Sequence of chain 1.D:
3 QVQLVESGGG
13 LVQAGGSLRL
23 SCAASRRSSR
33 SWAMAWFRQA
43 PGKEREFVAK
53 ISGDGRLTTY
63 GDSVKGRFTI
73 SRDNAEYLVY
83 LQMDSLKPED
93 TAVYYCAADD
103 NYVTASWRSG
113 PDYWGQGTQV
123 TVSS

Binding-site contacts:
Ligand atom C15 contacts residue SER30 of chain 1.D at 3.6 Å.
Ligand atom C12 contacts residue TRP34 of chain 1.D at 3.6 Å (hydrophobic).
Ligand atom C8A contacts residue ARG74 of chain 1.D at 3.7 Å.
Ligand atom N1 contacts residue ASN76 of chain 1.D at 3.7 Å.
Ligand atom NA2 contacts residue ARG74 of chain 1.D at 3.5 Å (salt-bridge).
Ligand atom C15 contacts residue ARG28 of chain 1.D at 3.4 Å.
Ligand atom NA4 contacts residue CYS24 of chain 1.D at 3.1 Å (h-bond).
Ligand atom O1 contacts residue SER30 of chain 1.D at 3.0 Å (h-bond).
Ligand atom N3 contacts residue VAL81 of chain 1.D at 3.5 Å.
Ligand atom C4 contacts residue TYR79 of chain 1.D at 3.3 Å (hydrophobic).
Ligand atom C13 contacts residue TYR115 of chain 1.D at 3.6 Å (hydrophobic).
Ligand atom O2 contacts residue SER31 of chain 1.D at 3.1 Å (h-bond).
Ligand atom CM contacts residue ALA100 of chain 1.D at 3.2 Å (hydrophobic).
Ligand atom C2 contacts residue ASN76 of chain 1.D at 3.7 Å.
Ligand atom C16 contacts residue SER30 of chain 1.D at 3.3 Å.
Ligand atom NA2 contacts residue ASP75 of chain 1.D at 3.5 Å (salt-bridge).
Ligand atom C4A contacts residue TYR79 of chain 1.D at 3.5 Å (hydrophobic).
Ligand atom N5 contacts residue TYR79 of chain 1.D at 3.5 Å.
Ligand atom N8 contacts residue TYR79 of chain 1.D at 3.2 Å (h-bond).
Ligand atom O1 contacts residue SER31 of chain 1.D at 3.6 Å.
Ligand atom C2 contacts residue TYR79 of chain 1.D at 3.7 Å (hydrophobic).
Ligand atom C9 contacts residue ALA26 of chain 1.D at 3.7 Å (hydrophobic).
Ligand atom C13 contacts residue TRP34 of chain 1.D at 3.4 Å (hydrophobic).
Ligand atom CT contacts residue SER30 of chain 1.D at 3.7 Å.
Ligand atom C16 contacts residue VAL4 of chain 1.D at 3.6 Å (hydrophobic).
Ligand atom OE2 contacts residue ARG28 of chain 1.D at 3.6 Å (salt-bridge).
Ligand atom N5 contacts residue ALA26 of chain 1.D at 3.5 Å.
Ligand atom N3 contacts residue LEU80 of chain 1.D at 3.3 Å (h-bond).
Ligand atom C15 contacts residue VAL4 of chain 1.D at 3.4 Å (hydrophobic).
Ligand atom NA4 contacts residue TYR79 of chain 1.D at 3.4 Å (h-bond).
Ligand atom C6 contacts residue TYR79 of chain 1.D at 3.4 Å (hydrophobic).
Ligand atom C11 contacts residue SER30 of chain 1.D at 3.5 Å.
Ligand atom CT contacts residue SER31 of chain 1.D at 3.7 Å.
Ligand atom N1 contacts residue ARG74 of chain 1.D at 3.0 Å (salt-bridge).
Ligand atom NA2 contacts residue LEU80 of chain 1.D at 3.2 Å (h-bond).
Ligand atom C7 contacts residue TYR79 of chain 1.D at 3.1 Å (hydrophobic).
Ligand atom NA2 contacts residue ASN76 of chain 1.D at 2.8 Å (h-bond).
Ligand atom C8A contacts residue TYR79 of chain 1.D at 3.6 Å (hydrophobic).
Ligand atom C16 contacts residue ARG28 of chain 1.D at 3.6 Å.
Ligand atom N3 contacts residue TYR79 of chain 1.D at 3.1 Å.

This protein binds this small molecule.
Small molecule (SMILES): CN(Cc1cnc2nc(N)nc(N)c2n1)c1ccc(C(=O)N[C@@H](CCC(=O)O)C(=O)O)cc1